Sequence of chain 1.A:
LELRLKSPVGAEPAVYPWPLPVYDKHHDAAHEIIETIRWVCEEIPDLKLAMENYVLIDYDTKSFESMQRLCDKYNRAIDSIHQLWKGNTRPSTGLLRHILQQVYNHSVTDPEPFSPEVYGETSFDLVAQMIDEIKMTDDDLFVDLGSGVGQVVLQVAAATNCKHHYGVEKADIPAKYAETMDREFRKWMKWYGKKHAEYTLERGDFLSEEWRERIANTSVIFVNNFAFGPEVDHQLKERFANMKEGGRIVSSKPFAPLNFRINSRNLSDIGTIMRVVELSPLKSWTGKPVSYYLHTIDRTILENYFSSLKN

Binding-site contacts:
Ligand atom C16 contacts residue PHE132 of chain 1.A at 3.5 Å (hydrophobic).
Ligand atom C26 contacts residue PHE132 of chain 1.A at 3.6 Å (hydrophobic).
Ligand atom C10 contacts residue TYR313 of chain 1.A at 3.6 Å (hydrophobic).
Ligand atom C29 contacts residue PHE132 of chain 1.A at 3.6 Å (hydrophobic).
Ligand atom C20 contacts residue SER165 of chain 1.A at 3.6 Å.
Ligand atom C14 contacts residue VAL145 of chain 1.A at 3.8 Å (hydrophobic).
Ligand atom C32 contacts residue PHE132 of chain 1.A at 3.8 Å (hydrophobic).
Ligand atom C14 contacts residue LEU144 of chain 1.A at 3.7 Å (hydrophobic).
Ligand atom C17 contacts residue PHE132 of chain 1.A at 3.5 Å (hydrophobic).
Ligand atom C4 contacts residue ASN242 of chain 1.A at 3.8 Å.
Ligand atom O24 contacts residue SER270 of chain 1.A at 3.5 Å.
Ligand atom C10 contacts residue SER312 of chain 1.A at 3.6 Å.
Ligand atom C26 contacts residue ASN242 of chain 1.A at 3.3 Å.
Ligand atom C5 contacts residue VAL241 of chain 1.A at 3.4 Å (hydrophobic).
Ligand atom N9 contacts residue MET148 of chain 1.A at 3.7 Å.
Ligand atom C27 contacts residue PHE132 of chain 1.A at 3.5 Å (hydrophobic).
Ligand atom N12 contacts residue ASP162 of chain 1.A at 3.0 Å (salt-bridge).
Ligand atom C7 contacts residue SER270 of chain 1.A at 3.6 Å.
Ligand atom C6 contacts residue VAL241 of chain 1.A at 3.5 Å (hydrophobic).
Ligand atom C15 contacts residue SER141 of chain 1.A at 3.7 Å.
Ligand atom C13 contacts residue ASP162 of chain 1.A at 3.6 Å.
Ligand atom C7 contacts residue SER269 of chain 1.A at 3.5 Å.
Ligand atom N23 contacts residue VAL170 of chain 1.A at 3.7 Å.
Ligand atom N19 contacts residue ASP162 of chain 1.A at 2.7 Å (salt-bridge).
Ligand atom C5 contacts residue ASN242 of chain 1.A at 3.4 Å.
Ligand atom C30 contacts residue SER270 of chain 1.A at 3.7 Å.
Ligand atom C8 contacts residue MET148 of chain 1.A at 3.8 Å (hydrophobic).
Ligand atom C16 contacts residue LEU144 of chain 1.A at 3.7 Å (hydrophobic).
Ligand atom C20 contacts residue ASP162 of chain 1.A at 3.5 Å.
Ligand atom C25 contacts residue SER270 of chain 1.A at 3.6 Å.
Ligand atom C28 contacts residue PHE132 of chain 1.A at 3.6 Å (hydrophobic).
Ligand atom C14 contacts residue MET148 of chain 1.A at 3.4 Å (hydrophobic).
Ligand atom C5 contacts residue PHE240 of chain 1.A at 3.7 Å (hydrophobic).
Ligand atom C13 contacts residue VAL170 of chain 1.A at 3.4 Å (hydrophobic).
Ligand atom C15 contacts residue LEU144 of chain 1.A at 3.6 Å (hydrophobic).
Ligand atom C28 contacts residue PHE244 of chain 1.A at 3.5 Å (hydrophobic).
Ligand atom N19 contacts residue VAL170 of chain 1.A at 3.5 Å.
Ligand atom C6 contacts residue VAL268 of chain 1.A at 3.5 Å (hydrophobic).
Ligand atom C16 contacts residue SER141 of chain 1.A at 3.6 Å.
Ligand atom C10 contacts residue LEU144 of chain 1.A at 3.7 Å (hydrophobic).

This protein binds this small molecule.
Small molecule (SMILES): CNc1ccnc(Nc2ccc3cc(C)n(-c4ccccc4Oc4ccccc4)c3c2)n1